Binding-site contacts:
Ligand atom C07 contacts residue LEU18 of chain 1.A at 3.5 Å (hydrophobic).
Ligand atom C06 contacts residue CYS92 of chain 1.A at 3.2 Å (hydrophobic).
Ligand atom C07 contacts residue CYS92 of chain 1.A at 3.2 Å (hydrophobic).
Ligand atom C09 contacts residue CYS92 of chain 1.A at 3.6 Å (hydrophobic).
Ligand atom N15 contacts residue THR159 of chain 1.A at 3.4 Å (h-bond).
Ligand atom C06 contacts residue LEU18 of chain 1.A at 3.9 Å (hydrophobic).
Ligand atom C14 contacts residue MET145 of chain 1.A at 3.8 Å (hydrophobic).
Ligand atom C24 contacts residue LEU18 of chain 1.A at 3.8 Å (hydrophobic).
Ligand atom C09 contacts residue PHE91 of chain 1.A at 3.9 Å (hydrophobic).
Ligand atom C05 contacts residue LEU18 of chain 1.A at 4.0 Å (hydrophobic).
Ligand atom N16 contacts residue MET89 of chain 1.A at 3.2 Å (h-bond).
Ligand atom C14 contacts residue THR159 of chain 1.A at 3.8 Å.
Ligand atom C19 contacts residue MET145 of chain 1.A at 3.5 Å (hydrophobic).
Ligand atom O08 contacts residue CYS92 of chain 1.A at 2.7 Å (h-bond).
Ligand atom C07 contacts residue PHE91 of chain 1.A at 3.8 Å (hydrophobic).
Ligand atom N18 contacts residue MET145 of chain 1.A at 3.3 Å.
Ligand atom N18 contacts residue THR159 of chain 1.A at 3.6 Å (h-bond).
Ligand atom N12 contacts residue ALA39 of chain 1.A at 3.3 Å.
Ligand atom C11 contacts residue GLU90 of chain 1.A at 3.8 Å.
Ligand atom C06 contacts residue GLY95 of chain 1.A at 3.9 Å.
Ligand atom O22 contacts residue LEU18 of chain 1.A at 3.8 Å.
Ligand atom N10 contacts residue PHE91 of chain 1.A at 3.5 Å.
Ligand atom C05 contacts residue PRO93 of chain 1.A at 3.9 Å (hydrophobic).
Ligand atom C07 contacts residue GLY95 of chain 1.A at 3.9 Å.
Ligand atom O08 contacts residue PHE91 of chain 1.A at 3.1 Å.
Ligand atom C11 contacts residue ALA39 of chain 1.A at 3.7 Å (hydrophobic).
Ligand atom C23 contacts residue LEU18 of chain 1.A at 3.6 Å (hydrophobic).
Ligand atom N12 contacts residue CYS92 of chain 1.A at 3.9 Å.
Ligand atom N16 contacts residue THR159 of chain 1.A at 2.9 Å (h-bond).
Ligand atom C04 contacts residue LEU18 of chain 1.A at 3.7 Å (hydrophobic).
Ligand atom C06 contacts residue PRO93 of chain 1.A at 3.7 Å (hydrophobic).
Ligand atom C21 contacts residue LEU18 of chain 1.A at 3.9 Å (hydrophobic).
Ligand atom N17 contacts residue THR159 of chain 1.A at 3.0 Å (h-bond).
Ligand atom N10 contacts residue CYS92 of chain 1.A at 3.2 Å (h-bond).
Ligand atom N15 contacts residue MET89 of chain 1.A at 3.7 Å.
Ligand atom O08 contacts residue LEU18 of chain 1.A at 3.8 Å.
Ligand atom N12 contacts residue GLU90 of chain 1.A at 2.6 Å (salt-bridge).
Ligand atom C13 contacts residue MET145 of chain 1.A at 3.8 Å (hydrophobic).
Ligand atom N18 contacts residue VAL26 of chain 1.A at 4.0 Å.
Ligand atom C06 contacts residue PHE91 of chain 1.A at 3.9 Å (hydrophobic).

A protein and the small-molecule ligand that binds it are described below.
Small molecule (SMILES): CC(C)c1ccc2oc3nc(N)c(-c4nnn[nH]4)cc3c(=O)c2c1

Sequence of chain 1.A:
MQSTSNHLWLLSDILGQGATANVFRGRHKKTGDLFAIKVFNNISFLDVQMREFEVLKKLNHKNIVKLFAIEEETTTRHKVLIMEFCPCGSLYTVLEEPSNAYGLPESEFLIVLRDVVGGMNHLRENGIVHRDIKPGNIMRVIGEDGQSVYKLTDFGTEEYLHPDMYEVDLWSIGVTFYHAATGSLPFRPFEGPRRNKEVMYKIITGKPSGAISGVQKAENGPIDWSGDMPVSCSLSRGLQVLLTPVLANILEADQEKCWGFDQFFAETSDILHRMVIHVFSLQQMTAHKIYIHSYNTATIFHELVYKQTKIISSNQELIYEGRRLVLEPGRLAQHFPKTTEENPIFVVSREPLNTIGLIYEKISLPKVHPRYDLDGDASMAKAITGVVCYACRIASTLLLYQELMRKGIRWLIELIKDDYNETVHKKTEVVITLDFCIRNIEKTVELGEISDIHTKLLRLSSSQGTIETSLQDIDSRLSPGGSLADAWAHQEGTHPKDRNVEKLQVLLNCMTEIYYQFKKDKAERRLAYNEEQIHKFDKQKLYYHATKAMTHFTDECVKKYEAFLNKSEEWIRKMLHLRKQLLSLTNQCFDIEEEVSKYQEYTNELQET